Sequence of chain 5.A:
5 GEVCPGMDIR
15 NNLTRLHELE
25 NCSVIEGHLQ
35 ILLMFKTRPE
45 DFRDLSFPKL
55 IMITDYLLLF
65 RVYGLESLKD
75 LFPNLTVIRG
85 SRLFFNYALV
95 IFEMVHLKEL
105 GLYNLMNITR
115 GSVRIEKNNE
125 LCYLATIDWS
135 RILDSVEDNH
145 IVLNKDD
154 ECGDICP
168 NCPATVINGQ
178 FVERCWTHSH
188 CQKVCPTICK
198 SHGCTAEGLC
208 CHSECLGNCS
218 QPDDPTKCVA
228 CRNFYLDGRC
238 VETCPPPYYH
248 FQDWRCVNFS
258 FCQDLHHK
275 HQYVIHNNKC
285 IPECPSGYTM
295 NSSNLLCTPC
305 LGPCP

Binding-site contacts:
Ligand atom C1 contacts residue ASN25 of chain 5.A at 1.4 Å.
Ligand atom C7 contacts residue ASN25 of chain 5.A at 3.1 Å.
Ligand atom C4 contacts residue GLU24 of chain 5.A at 4.5 Å.
Ligand atom C7 contacts residue GLU24 of chain 5.A at 4.1 Å.
Ligand atom N2 contacts residue GLU24 of chain 5.A at 3.1 Å (salt-bridge).
Ligand atom C5 contacts residue GLU24 of chain 5.A at 4.3 Å.
Ligand atom C3 contacts residue ASN25 of chain 5.A at 3.8 Å.
Ligand atom N2 contacts residue ASN25 of chain 5.A at 3.0 Å (h-bond).
Ligand atom C5 contacts residue ASN25 of chain 5.A at 3.6 Å.
Ligand atom O5 contacts residue ASN25 of chain 5.A at 2.3 Å (h-bond).
Ligand atom C2 contacts residue ASN25 of chain 5.A at 2.5 Å.
Ligand atom C8 contacts residue ASN25 of chain 5.A at 4.4 Å.
Ligand atom C8 contacts residue HIS21 of chain 5.A at 4.3 Å.
Ligand atom C8 contacts residue GLU24 of chain 5.A at 4.4 Å.
Ligand atom C4 contacts residue ASN25 of chain 5.A at 4.2 Å.
Ligand atom C7 contacts residue GLU6 of chain 5.A at 4.1 Å.
Ligand atom O7 contacts residue ASN25 of chain 5.A at 2.8 Å (h-bond).
Ligand atom O7 contacts residue GLU6 of chain 5.A at 2.9 Å (salt-bridge).
Ligand atom O5 contacts residue GLU24 of chain 5.A at 4.2 Å.
Ligand atom C1 contacts residue GLU24 of chain 5.A at 3.3 Å.
Ligand atom O3 contacts residue GLU24 of chain 5.A at 4.5 Å.
Ligand atom C3 contacts residue GLU24 of chain 5.A at 3.5 Å.
Ligand atom C8 contacts residue GLU22 of chain 5.A at 3.8 Å.
Ligand atom C2 contacts residue GLU24 of chain 5.A at 3.5 Å.

The protein below binds the small molecule below.
Small molecule (SMILES): CC(=O)N[C@@H]1[C@@H](O)[C@H](O)[C@@H](CO)O[C@H]1O